Sequence of chain 1.A:
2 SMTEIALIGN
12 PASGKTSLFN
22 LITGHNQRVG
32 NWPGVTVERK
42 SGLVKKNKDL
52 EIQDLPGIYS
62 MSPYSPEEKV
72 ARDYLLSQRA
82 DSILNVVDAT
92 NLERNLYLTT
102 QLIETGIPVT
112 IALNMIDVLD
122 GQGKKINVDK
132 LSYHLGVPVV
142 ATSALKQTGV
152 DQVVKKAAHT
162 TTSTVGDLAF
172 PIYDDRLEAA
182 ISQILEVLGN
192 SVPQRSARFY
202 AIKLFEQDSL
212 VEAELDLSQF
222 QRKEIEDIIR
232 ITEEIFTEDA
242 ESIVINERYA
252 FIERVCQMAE

Binding-site contacts:
Ligand atom N9 contacts residue MET116 of chain 1.A at 3.4 Å.
Ligand atom O3A contacts residue GLY15 of chain 1.A at 3.1 Å (h-bond).
Ligand atom N7 contacts residue ALA145 of chain 1.A at 3.4 Å.
Ligand atom O5' contacts residue GLY15 of chain 1.A at 3.6 Å.
Ligand atom O6 contacts residue ASN115 of chain 1.A at 3.1 Å (h-bond).
Ligand atom C8 contacts residue SER18 of chain 1.A at 3.5 Å.
Ligand atom O3B contacts residue ALA13 of chain 1.A at 3.0 Å (h-bond).
Ligand atom C4 contacts residue MET116 of chain 1.A at 3.5 Å (hydrophobic).
Ligand atom C6 contacts residue ALA145 of chain 1.A at 3.7 Å (hydrophobic).
Ligand atom O1A contacts residue THR17 of chain 1.A at 3.4 Å (h-bond).
Ligand atom PB contacts residue ALA13 of chain 1.A at 3.5 Å.
Ligand atom O1B contacts residue ASN11 of chain 1.A at 3.5 Å (h-bond).
Ligand atom PB contacts residue LYS16 of chain 1.A at 3.6 Å.
Ligand atom O6 contacts residue ALA145 of chain 1.A at 2.8 Å (h-bond).
Ligand atom O1B contacts residue LYS16 of chain 1.A at 3.0 Å (salt-bridge).
Ligand atom O2B contacts residue LYS16 of chain 1.A at 3.5 Å (salt-bridge).
Ligand atom O2B contacts residue THR17 of chain 1.A at 2.5 Å (h-bond).
Ligand atom O3A contacts residue ALA13 of chain 1.A at 3.5 Å.
Ligand atom C2 contacts residue LEU146 of chain 1.A at 3.7 Å (hydrophobic).
Ligand atom O1A contacts residue GLY15 of chain 1.A at 3.3 Å.
Ligand atom N2 contacts residue ASP118 of chain 1.A at 2.9 Å (salt-bridge).
Ligand atom O6 contacts residue MET116 of chain 1.A at 3.3 Å (h-bond).
Ligand atom C8 contacts residue MET116 of chain 1.A at 3.5 Å (hydrophobic).
Ligand atom O6 contacts residue SER144 of chain 1.A at 3.4 Å.
Ligand atom N3 contacts residue MET116 of chain 1.A at 3.7 Å.
Ligand atom N7 contacts residue ASN115 of chain 1.A at 3.2 Å (h-bond).
Ligand atom C8 contacts residue GLY15 of chain 1.A at 3.6 Å.
Ligand atom O1B contacts residue ALA13 of chain 1.A at 3.3 Å (h-bond).
Ligand atom C2 contacts residue ASP118 of chain 1.A at 3.7 Å.
Ligand atom N2 contacts residue LEU146 of chain 1.A at 3.4 Å.
Ligand atom C5 contacts residue MET116 of chain 1.A at 3.5 Å (hydrophobic).
Ligand atom N7 contacts residue MET116 of chain 1.A at 3.6 Å.
Ligand atom O1B contacts residue GLY15 of chain 1.A at 3.3 Å (h-bond).
Ligand atom O1A contacts residue SER18 of chain 1.A at 2.9 Å (h-bond).
Ligand atom N1 contacts residue LEU146 of chain 1.A at 3.7 Å.
Ligand atom O4' contacts residue MET116 of chain 1.A at 3.4 Å.
Ligand atom C6 contacts residue MET116 of chain 1.A at 3.7 Å (hydrophobic).
Ligand atom N1 contacts residue ASP118 of chain 1.A at 2.8 Å (salt-bridge).
Ligand atom O1B contacts residue SER14 of chain 1.A at 3.1 Å (h-bond).
Ligand atom N2 contacts residue VAL119 of chain 1.A at 3.2 Å.

The small molecule below binds the protein below.
Small molecule (SMILES): CNc1ccccc1C(=O)O[C@H]1[C@@H](O)[C@H](n2cnc3c(=O)[nH]c(N)nc32)O[C@@H]1CO[P](=O)(O)OP(=O)(O)O